Sequence of chain 1.A:
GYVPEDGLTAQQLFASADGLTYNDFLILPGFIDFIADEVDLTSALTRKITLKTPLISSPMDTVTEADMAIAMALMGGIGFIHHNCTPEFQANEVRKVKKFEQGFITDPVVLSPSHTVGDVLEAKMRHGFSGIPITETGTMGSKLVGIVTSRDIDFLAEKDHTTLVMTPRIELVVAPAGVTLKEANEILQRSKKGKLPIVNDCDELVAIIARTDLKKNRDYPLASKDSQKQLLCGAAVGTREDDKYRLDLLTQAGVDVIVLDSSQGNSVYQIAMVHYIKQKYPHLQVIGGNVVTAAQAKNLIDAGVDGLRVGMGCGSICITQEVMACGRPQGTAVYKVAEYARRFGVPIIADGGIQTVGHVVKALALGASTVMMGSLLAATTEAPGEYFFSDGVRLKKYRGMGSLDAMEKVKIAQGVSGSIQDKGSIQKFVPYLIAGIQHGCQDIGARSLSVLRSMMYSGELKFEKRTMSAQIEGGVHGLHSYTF

A small-molecule ligand and the protein it binds are described below.
Small molecule (SMILES): O=c1[nH]cnc2c1ncn2[C@@H]1O[C@H](COP(=O)(O)O)[C@@H](O)[C@H]1O

Binding-site contacts:
Ligand atom O3' contacts residue ASP364 of chain 1.A at 2.6 Å (salt-bridge).
Ligand atom O2' contacts residue ASP364 of chain 1.A at 2.7 Å (salt-bridge).
Ligand atom N1 contacts residue GLY442 of chain 1.A at 3.6 Å.
Ligand atom O2P contacts residue GLY366 of chain 1.A at 3.2 Å (h-bond).
Ligand atom O2' contacts residue ARG322 of chain 1.A at 3.2 Å (salt-bridge).
Ligand atom C4' contacts residue ASP364 of chain 1.A at 3.3 Å.
Ligand atom O3P contacts residue SER388 of chain 1.A at 2.9 Å (h-bond).
Ligand atom C4 contacts residue ILE330 of chain 1.A at 3.5 Å (hydrophobic).
Ligand atom O5' contacts residue GLY328 of chain 1.A at 3.7 Å.
Ligand atom O6 contacts residue MET414 of chain 1.A at 2.9 Å (h-bond).
Ligand atom C3' contacts residue ASP364 of chain 1.A at 3.4 Å.
Ligand atom O3' contacts residue SER68 of chain 1.A at 2.7 Å (h-bond).
Ligand atom C5 contacts residue GLY413 of chain 1.A at 3.6 Å.
Ligand atom O3' contacts residue ARG322 of chain 1.A at 3.0 Å (salt-bridge).
Ligand atom C2 contacts residue CYS331 of chain 1.A at 2.9 Å (hydrophobic).
Ligand atom N3 contacts residue NAD1 of chain 1.L at 3.1 Å.
Ligand atom O1P contacts residue TYR411 of chain 1.A at 2.6 Å (h-bond).
Ligand atom O1P contacts residue SER329 of chain 1.A at 2.6 Å (h-bond).
Ligand atom C2' contacts residue ARG322 of chain 1.A at 3.4 Å.
Ligand atom O6 contacts residue GLY442 of chain 1.A at 3.4 Å.
Ligand atom N7 contacts residue MET414 of chain 1.A at 2.8 Å (h-bond).
Ligand atom O6 contacts residue GLY415 of chain 1.A at 2.7 Å (h-bond).
Ligand atom O5' contacts residue GLY365 of chain 1.A at 3.6 Å.
Ligand atom O2P contacts residue SER329 of chain 1.A at 3.0 Å (h-bond).
Ligand atom C5 contacts residue MET414 of chain 1.A at 3.4 Å (hydrophobic).
Ligand atom C6 contacts residue MET414 of chain 1.A at 3.4 Å (hydrophobic).
Ligand atom N7 contacts residue GLY413 of chain 1.A at 3.1 Å.
Ligand atom C6 contacts residue GLY413 of chain 1.A at 3.5 Å.
Ligand atom O3P contacts residue GLY387 of chain 1.A at 2.8 Å (h-bond).
Ligand atom N3 contacts residue CYS331 of chain 1.A at 3.2 Å (h-bond).
Ligand atom C3' contacts residue SER68 of chain 1.A at 3.3 Å.
Ligand atom O1P contacts residue SER388 of chain 1.A at 3.6 Å.
Ligand atom O6 contacts residue GLY413 of chain 1.A at 2.7 Å.
Ligand atom C8 contacts residue MET70 of chain 1.A at 3.5 Å (hydrophobic).
Ligand atom C2 contacts residue NAD1 of chain 1.L at 3.2 Å.
Ligand atom C6 contacts residue GLY415 of chain 1.A at 3.4 Å.
Ligand atom P contacts residue TYR411 of chain 1.A at 3.6 Å.
Ligand atom O2P contacts residue GLY328 of chain 1.A at 3.6 Å.
Ligand atom O2' contacts residue NAD1 of chain 1.L at 3.6 Å.
Ligand atom C5 contacts residue ILE330 of chain 1.A at 3.4 Å (hydrophobic).